Sequence of chain 5.K:
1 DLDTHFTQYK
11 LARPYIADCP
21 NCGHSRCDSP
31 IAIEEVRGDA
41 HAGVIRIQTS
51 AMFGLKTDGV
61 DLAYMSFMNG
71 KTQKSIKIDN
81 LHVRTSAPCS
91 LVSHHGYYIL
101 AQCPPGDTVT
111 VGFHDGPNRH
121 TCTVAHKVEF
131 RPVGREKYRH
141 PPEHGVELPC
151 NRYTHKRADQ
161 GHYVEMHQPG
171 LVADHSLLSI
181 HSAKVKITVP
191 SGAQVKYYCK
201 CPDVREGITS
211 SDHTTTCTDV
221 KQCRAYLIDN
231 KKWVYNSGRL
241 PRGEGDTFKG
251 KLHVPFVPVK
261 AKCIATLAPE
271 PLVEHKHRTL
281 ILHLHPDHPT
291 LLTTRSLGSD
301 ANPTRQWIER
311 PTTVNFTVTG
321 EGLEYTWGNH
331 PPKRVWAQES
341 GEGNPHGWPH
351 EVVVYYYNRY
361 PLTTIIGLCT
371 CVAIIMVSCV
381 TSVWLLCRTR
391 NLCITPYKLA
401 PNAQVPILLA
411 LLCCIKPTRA

Binding-site contacts:
Ligand atom O7 contacts residue ASN315 of chain 5.K at 4.2 Å.
Ligand atom C1 contacts residue ASN315 of chain 5.K at 1.4 Å.
Ligand atom C6 contacts residue ASN315 of chain 5.K at 4.5 Å.
Ligand atom C1 contacts residue VAL314 of chain 5.K at 4.4 Å (hydrophobic).
Ligand atom C3 contacts residue ASN315 of chain 5.K at 3.8 Å.
Ligand atom C8 contacts residue ASN315 of chain 5.K at 3.5 Å.
Ligand atom C4 contacts residue ASN315 of chain 5.K at 4.3 Å.
Ligand atom O5 contacts residue VAL314 of chain 5.K at 3.8 Å.
Ligand atom O5 contacts residue ASN315 of chain 5.K at 2.4 Å (h-bond).
Ligand atom O5 contacts residue THR313 of chain 5.K at 4.3 Å.
Ligand atom N2 contacts residue ASN315 of chain 5.K at 2.8 Å (h-bond).
Ligand atom C7 contacts residue ASN315 of chain 5.K at 3.3 Å.
Ligand atom C2 contacts residue ASN315 of chain 5.K at 2.5 Å.
Ligand atom C6 contacts residue THR313 of chain 5.K at 4.5 Å.
Ligand atom C8 contacts residue ILE281 of chain 5.K at 4.5 Å (hydrophobic).
Ligand atom C5 contacts residue ASN315 of chain 5.K at 3.7 Å.

This small molecule binds to this protein.
Small molecule (SMILES): CC(=O)N[C@@H]1[C@@H](O)[C@H](O)[C@@H](CO)O[C@H]1O